Binding-site contacts:
Ligand atom C12 contacts residue GLN189 of chain 1.A at 3.8 Å.
Ligand atom CL contacts residue GLN192 of chain 1.A at 3.4 Å.
Ligand atom C21 contacts residue ASN142 of chain 1.A at 3.4 Å.
Ligand atom C12 contacts residue ARG188 of chain 1.A at 3.0 Å.
Ligand atom N3 contacts residue MET165 of chain 1.A at 3.5 Å.
Ligand atom C12 contacts residue MET165 of chain 1.A at 3.5 Å (hydrophobic).
Ligand atom CL contacts residue GLU166 of chain 1.A at 3.8 Å.
Ligand atom C19 contacts residue LEU141 of chain 1.A at 3.6 Å (hydrophobic).
Ligand atom N3 contacts residue HIS163 of chain 1.A at 3.3 Å (h-bond).
Ligand atom C13 contacts residue MET165 of chain 1.A at 3.8 Å (hydrophobic).
Ligand atom C16 contacts residue CYS145 of chain 1.A at 3.7 Å (hydrophobic).
Ligand atom C1 contacts residue HIS41 of chain 1.A at 3.2 Å.
Ligand atom C18 contacts residue GLU166 of chain 1.A at 3.3 Å.
Ligand atom C7 contacts residue HIS41 of chain 1.A at 3.6 Å.
Ligand atom C7 contacts residue MET49 of chain 1.A at 3.6 Å (hydrophobic).
Ligand atom C17 contacts residue GLU166 of chain 1.A at 3.8 Å.
Ligand atom C19 contacts residue ASN142 of chain 1.A at 3.5 Å.
Ligand atom C11 contacts residue ARG188 of chain 1.A at 3.5 Å.
Ligand atom C contacts residue SER46 of chain 1.A at 3.5 Å.
Ligand atom C11 contacts residue GLN189 of chain 1.A at 3.5 Å.
Ligand atom N2 contacts residue CYS145 of chain 1.A at 3.7 Å.
Ligand atom O contacts residue MET165 of chain 1.A at 3.5 Å.
Ligand atom N3 contacts residue CYS145 of chain 1.A at 3.3 Å (h-bond).
Ligand atom C19 contacts residue PHE140 of chain 1.A at 3.7 Å (hydrophobic).
Ligand atom C11 contacts residue MET49 of chain 1.A at 3.6 Å (hydrophobic).
Ligand atom C2 contacts residue MET49 of chain 1.A at 3.6 Å (hydrophobic).
Ligand atom N4 contacts residue HIS163 of chain 1.A at 2.9 Å (h-bond).
Ligand atom C18 contacts residue PHE140 of chain 1.A at 3.2 Å (hydrophobic).
Ligand atom CL contacts residue LEU167 of chain 1.A at 3.7 Å.
Ligand atom C10 contacts residue MET49 of chain 1.A at 3.6 Å (hydrophobic).
Ligand atom C18 contacts residue LEU141 of chain 1.A at 3.6 Å (hydrophobic).
Ligand atom C20 contacts residue ASN142 of chain 1.A at 3.6 Å.
Ligand atom C1 contacts residue THR25 of chain 1.A at 3.6 Å.
Ligand atom O contacts residue GLU166 of chain 1.A at 2.9 Å (salt-bridge).
Ligand atom C14 contacts residue GLU166 of chain 1.A at 3.6 Å.
Ligand atom C1 contacts residue CYS44 of chain 1.A at 3.6 Å (hydrophobic).
Ligand atom N3 contacts residue GLU166 of chain 1.A at 3.7 Å.
Ligand atom C19 contacts residue SER1 of chain 2.A at 3.8 Å.
Ligand atom C19 contacts residue GLU166 of chain 1.A at 3.8 Å.
Ligand atom C contacts residue THR45 of chain 1.A at 3.7 Å.

Sequence of chain 2.A:
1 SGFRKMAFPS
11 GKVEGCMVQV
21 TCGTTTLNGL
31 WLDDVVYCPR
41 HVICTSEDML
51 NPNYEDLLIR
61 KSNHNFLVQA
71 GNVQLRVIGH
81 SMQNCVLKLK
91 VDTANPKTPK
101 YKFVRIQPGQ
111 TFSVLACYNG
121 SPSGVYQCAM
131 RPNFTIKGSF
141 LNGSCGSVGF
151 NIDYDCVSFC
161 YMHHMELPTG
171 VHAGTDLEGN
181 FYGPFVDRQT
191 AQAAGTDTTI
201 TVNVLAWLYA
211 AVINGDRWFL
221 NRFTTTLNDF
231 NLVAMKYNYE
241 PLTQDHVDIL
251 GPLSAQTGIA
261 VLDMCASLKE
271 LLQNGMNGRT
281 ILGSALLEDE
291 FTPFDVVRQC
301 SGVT

A small-molecule ligand and the protein it binds are described below.
Small molecule (SMILES): CN(C)c1ccc(N(Cc2cccc(Cl)c2)C(=O)Cn2nnc3ccccc32)cc1

Sequence of chain 1.A:
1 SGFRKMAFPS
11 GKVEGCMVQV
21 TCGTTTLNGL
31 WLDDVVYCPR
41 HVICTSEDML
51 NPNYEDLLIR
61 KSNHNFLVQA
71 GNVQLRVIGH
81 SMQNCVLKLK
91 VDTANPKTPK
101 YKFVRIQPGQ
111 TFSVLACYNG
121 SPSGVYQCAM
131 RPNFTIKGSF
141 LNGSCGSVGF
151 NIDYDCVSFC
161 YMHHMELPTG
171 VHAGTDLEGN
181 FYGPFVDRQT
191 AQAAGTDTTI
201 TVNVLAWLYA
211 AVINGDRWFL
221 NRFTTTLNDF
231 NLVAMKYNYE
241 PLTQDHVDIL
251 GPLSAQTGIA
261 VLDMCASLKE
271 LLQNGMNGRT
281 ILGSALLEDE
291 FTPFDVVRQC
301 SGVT